Sequence of chain 1.C:
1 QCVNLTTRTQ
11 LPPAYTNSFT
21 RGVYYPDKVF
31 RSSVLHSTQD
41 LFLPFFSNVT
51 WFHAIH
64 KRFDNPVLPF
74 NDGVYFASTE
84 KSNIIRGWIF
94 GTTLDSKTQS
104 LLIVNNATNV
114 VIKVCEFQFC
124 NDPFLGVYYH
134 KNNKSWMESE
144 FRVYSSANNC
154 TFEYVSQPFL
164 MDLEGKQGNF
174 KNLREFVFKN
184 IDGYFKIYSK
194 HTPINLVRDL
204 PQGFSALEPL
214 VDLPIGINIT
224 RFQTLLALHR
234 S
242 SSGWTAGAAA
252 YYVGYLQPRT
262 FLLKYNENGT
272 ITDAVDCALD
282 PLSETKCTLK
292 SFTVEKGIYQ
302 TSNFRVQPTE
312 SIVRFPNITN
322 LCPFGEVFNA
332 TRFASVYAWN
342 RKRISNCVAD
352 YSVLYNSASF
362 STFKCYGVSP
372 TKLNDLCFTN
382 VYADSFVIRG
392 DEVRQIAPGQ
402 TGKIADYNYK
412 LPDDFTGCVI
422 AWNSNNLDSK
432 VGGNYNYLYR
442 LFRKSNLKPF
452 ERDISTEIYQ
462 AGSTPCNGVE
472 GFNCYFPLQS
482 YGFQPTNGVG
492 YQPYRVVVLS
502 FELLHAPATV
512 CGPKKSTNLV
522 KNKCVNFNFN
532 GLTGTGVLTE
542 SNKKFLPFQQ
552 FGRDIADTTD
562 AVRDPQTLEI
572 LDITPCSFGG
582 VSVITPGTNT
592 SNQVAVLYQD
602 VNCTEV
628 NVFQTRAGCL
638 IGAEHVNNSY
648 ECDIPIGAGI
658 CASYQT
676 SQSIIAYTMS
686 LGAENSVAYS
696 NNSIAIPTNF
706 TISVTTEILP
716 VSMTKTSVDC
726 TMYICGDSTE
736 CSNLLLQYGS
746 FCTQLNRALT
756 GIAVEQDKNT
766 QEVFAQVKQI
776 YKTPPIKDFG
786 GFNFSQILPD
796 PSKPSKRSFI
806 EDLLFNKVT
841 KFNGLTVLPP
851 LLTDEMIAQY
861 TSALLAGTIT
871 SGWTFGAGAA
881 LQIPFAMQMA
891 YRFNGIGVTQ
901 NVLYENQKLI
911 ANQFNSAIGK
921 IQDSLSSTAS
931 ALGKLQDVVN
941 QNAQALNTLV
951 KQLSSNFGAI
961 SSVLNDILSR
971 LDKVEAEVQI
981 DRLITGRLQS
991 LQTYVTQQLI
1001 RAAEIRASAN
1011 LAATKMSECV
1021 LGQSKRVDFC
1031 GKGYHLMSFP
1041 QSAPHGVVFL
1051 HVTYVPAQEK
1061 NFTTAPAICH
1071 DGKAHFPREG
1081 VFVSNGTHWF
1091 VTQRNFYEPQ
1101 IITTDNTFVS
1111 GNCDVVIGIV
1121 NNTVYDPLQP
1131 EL

The small molecule below binds the protein below.
Small molecule (SMILES): CC(=O)N[C@@H]1[C@@H](O)[C@H](O)[C@@H](CO)O[C@H]1O

Sequence of chain 1.A:
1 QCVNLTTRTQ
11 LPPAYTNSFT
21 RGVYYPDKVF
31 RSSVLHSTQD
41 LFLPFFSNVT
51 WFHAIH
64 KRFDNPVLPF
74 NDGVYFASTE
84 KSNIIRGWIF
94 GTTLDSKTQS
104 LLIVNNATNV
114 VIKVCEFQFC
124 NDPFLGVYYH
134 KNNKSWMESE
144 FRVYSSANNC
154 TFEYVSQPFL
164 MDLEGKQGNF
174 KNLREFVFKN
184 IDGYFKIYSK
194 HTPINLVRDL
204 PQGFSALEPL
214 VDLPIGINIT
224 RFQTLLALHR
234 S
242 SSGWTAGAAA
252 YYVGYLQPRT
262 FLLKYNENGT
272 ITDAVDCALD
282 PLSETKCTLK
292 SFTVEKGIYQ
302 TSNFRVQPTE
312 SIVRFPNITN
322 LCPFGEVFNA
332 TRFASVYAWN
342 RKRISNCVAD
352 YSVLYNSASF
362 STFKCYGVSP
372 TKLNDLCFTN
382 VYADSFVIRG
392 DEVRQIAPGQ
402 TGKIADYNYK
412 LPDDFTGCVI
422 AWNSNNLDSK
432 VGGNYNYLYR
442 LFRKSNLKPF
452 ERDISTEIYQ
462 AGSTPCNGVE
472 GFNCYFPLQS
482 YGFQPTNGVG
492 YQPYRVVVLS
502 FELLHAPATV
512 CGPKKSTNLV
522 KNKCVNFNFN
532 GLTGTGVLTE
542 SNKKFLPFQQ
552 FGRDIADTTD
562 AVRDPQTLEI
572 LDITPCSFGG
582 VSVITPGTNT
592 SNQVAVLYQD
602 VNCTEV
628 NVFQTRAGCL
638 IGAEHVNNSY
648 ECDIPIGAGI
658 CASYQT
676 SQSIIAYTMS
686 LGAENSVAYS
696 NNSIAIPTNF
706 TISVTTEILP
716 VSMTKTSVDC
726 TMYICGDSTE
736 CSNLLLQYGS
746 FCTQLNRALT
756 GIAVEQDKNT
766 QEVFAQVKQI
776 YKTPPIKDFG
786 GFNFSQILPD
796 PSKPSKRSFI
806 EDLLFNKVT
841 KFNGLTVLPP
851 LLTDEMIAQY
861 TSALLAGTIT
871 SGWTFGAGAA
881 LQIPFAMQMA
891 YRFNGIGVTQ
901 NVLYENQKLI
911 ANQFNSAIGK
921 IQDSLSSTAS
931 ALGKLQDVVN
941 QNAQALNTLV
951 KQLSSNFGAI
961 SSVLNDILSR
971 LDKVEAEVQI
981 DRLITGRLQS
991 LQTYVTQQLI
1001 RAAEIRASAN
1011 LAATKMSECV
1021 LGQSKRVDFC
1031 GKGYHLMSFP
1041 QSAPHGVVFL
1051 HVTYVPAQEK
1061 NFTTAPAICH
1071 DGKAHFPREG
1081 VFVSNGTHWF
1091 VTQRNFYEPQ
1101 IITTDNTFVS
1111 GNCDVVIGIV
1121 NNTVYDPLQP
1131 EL

Binding-site contacts:
Ligand atom C3 contacts residue ASN696 of chain 1.C at 3.9 Å.
Ligand atom C3 contacts residue ASP783 of chain 1.A at 4.3 Å.
Ligand atom O7 contacts residue ASN696 of chain 1.C at 4.3 Å.
Ligand atom C1 contacts residue ASN696 of chain 1.C at 1.5 Å.
Ligand atom O3 contacts residue ASP783 of chain 1.A at 4.3 Å.
Ligand atom C8 contacts residue GLY1118 of chain 1.C at 3.7 Å.
Ligand atom C8 contacts residue ILE1117 of chain 1.C at 3.5 Å (hydrophobic).
Ligand atom C4 contacts residue ASN696 of chain 1.C at 4.3 Å.
Ligand atom N2 contacts residue ASN696 of chain 1.C at 3.1 Å (h-bond).
Ligand atom O7 contacts residue ASP783 of chain 1.A at 4.3 Å.
Ligand atom C1 contacts residue ASP783 of chain 1.A at 4.3 Å.
Ligand atom C7 contacts residue ILE1117 of chain 1.C at 4.4 Å (hydrophobic).
Ligand atom O5 contacts residue ASN696 of chain 1.C at 2.3 Å (h-bond).
Ligand atom O7 contacts residue ILE1117 of chain 1.C at 4.0 Å.
Ligand atom C2 contacts residue ASP783 of chain 1.A at 3.8 Å.
Ligand atom C7 contacts residue ASN696 of chain 1.C at 3.9 Å.
Ligand atom O5 contacts residue ASP783 of chain 1.A at 4.0 Å.
Ligand atom C5 contacts residue ASN696 of chain 1.C at 3.6 Å.
Ligand atom C4 contacts residue ASP783 of chain 1.A at 4.1 Å.
Ligand atom C2 contacts residue ASN696 of chain 1.C at 2.7 Å.